Sequence of chain 1.A:
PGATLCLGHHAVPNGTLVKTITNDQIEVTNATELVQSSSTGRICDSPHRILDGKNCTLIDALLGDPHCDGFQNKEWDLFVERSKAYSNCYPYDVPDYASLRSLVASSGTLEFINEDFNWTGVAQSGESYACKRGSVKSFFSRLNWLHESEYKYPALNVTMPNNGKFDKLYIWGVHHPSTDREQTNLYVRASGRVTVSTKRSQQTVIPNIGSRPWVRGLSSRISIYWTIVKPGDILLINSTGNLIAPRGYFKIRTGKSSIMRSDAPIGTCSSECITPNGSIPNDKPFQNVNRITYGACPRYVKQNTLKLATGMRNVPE

Sequence of chain 1.B:
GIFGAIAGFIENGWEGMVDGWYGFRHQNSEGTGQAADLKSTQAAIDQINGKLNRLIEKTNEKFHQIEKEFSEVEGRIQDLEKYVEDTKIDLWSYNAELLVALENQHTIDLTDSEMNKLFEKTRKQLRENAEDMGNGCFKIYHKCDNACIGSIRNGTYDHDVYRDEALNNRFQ

Binding-site contacts:
Ligand atom C5 contacts residue TRP21 of chain 1.B at 4.2 Å (hydrophobic).
Ligand atom C6 contacts residue ASN32 of chain 1.A at 3.4 Å.
Ligand atom C5 contacts residue THR312 of chain 1.A at 3.6 Å.
Ligand atom O5 contacts residue ALA33 of chain 1.A at 3.7 Å.
Ligand atom C6 contacts residue ILE48 of chain 1.B at 3.5 Å (hydrophobic).
Ligand atom C1 contacts residue THR312 of chain 1.A at 4.1 Å.
Ligand atom C4 contacts residue TRP21 of chain 1.B at 4.4 Å (hydrophobic).
Ligand atom O7 contacts residue ASN32 of chain 1.A at 3.1 Å (h-bond).
Ligand atom O5 contacts residue ASN32 of chain 1.A at 2.5 Å (h-bond).
Ligand atom C6 contacts residue ILE45 of chain 1.B at 4.2 Å (hydrophobic).
Ligand atom C5 contacts residue THR312 of chain 1.A at 4.3 Å.
Ligand atom O5 contacts residue THR312 of chain 1.A at 3.8 Å.
Ligand atom C4 contacts residue ILE45 of chain 1.B at 3.6 Å (hydrophobic).
Ligand atom C7 contacts residue THR34 of chain 1.A at 4.1 Å.
Ligand atom O6 contacts residue ASN32 of chain 1.A at 3.3 Å (h-bond).
Ligand atom C7 contacts residue ASN32 of chain 1.A at 3.4 Å.
Ligand atom C4 contacts residue ASN49 of chain 1.B at 4.4 Å.
Ligand atom O5 contacts residue ASN49 of chain 1.B at 4.2 Å.
Ligand atom O7 contacts residue THR34 of chain 1.A at 4.4 Å.
Ligand atom C1 contacts residue ALA33 of chain 1.A at 4.3 Å (hydrophobic).
Ligand atom O5 contacts residue THR312 of chain 1.A at 4.1 Å.
Ligand atom C2 contacts residue ASN32 of chain 1.A at 2.5 Å.
Ligand atom C5 contacts residue ASN32 of chain 1.A at 3.4 Å.
Ligand atom C4 contacts residue ASN32 of chain 1.A at 4.1 Å.
Ligand atom C6 contacts residue THR312 of chain 1.A at 3.3 Å.
Ligand atom C5 contacts residue ILE45 of chain 1.B at 4.5 Å (hydrophobic).
Ligand atom C6 contacts residue ASN49 of chain 1.B at 4.4 Å.
Ligand atom O6 contacts residue THR312 of chain 1.A at 4.0 Å.
Ligand atom C3 contacts residue ASN32 of chain 1.A at 3.8 Å.
Ligand atom C1 contacts residue ASN32 of chain 1.A at 1.4 Å.
Ligand atom O4 contacts residue ILE45 of chain 1.B at 3.2 Å.
Ligand atom C8 contacts residue THR34 of chain 1.A at 3.2 Å.
Ligand atom O3 contacts residue ILE45 of chain 1.B at 4.4 Å.
Ligand atom N2 contacts residue ASN32 of chain 1.A at 3.2 Å (h-bond).
Ligand atom C6 contacts residue THR312 of chain 1.A at 3.5 Å.
Ligand atom O4 contacts residue ASN49 of chain 1.B at 3.1 Å (h-bond).
Ligand atom O5 contacts residue LEU52 of chain 1.B at 4.2 Å.
Ligand atom C6 contacts residue TRP21 of chain 1.B at 3.7 Å (hydrophobic).

The small molecule below binds the protein below.
Small molecule (SMILES): CC(=O)N[C@H]1[C@H](O[C@H]2[C@H](O)[C@@H](NC(C)=O)CO[C@@H]2CO[C@@H]2O[C@@H](C)[C@@H](O)[C@@H](O)[C@@H]2O)O[C@H](CO)[C@@H](O)[C@@H]1O